Sequence of chain 1.B:
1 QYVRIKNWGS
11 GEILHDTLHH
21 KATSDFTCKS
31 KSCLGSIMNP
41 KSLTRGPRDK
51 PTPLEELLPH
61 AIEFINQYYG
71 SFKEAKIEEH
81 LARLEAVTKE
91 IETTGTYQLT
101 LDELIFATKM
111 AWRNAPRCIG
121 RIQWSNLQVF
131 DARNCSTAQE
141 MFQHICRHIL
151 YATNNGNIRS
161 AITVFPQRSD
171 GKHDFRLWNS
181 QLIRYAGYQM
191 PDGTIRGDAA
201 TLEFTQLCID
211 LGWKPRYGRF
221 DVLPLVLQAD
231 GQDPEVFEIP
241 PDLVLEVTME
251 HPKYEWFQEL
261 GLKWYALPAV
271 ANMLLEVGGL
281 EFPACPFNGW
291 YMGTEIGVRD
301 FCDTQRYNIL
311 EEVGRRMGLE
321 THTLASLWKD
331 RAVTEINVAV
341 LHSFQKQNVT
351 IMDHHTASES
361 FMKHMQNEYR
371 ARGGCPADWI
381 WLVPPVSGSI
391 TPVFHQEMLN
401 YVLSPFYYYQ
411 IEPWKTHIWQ

Binding-site contacts:
Ligand atom CB contacts residue TYR291 of chain 1.B at 4.2 Å (hydrophobic).
Ligand atom O contacts residue ASP300 of chain 1.B at 2.7 Å (salt-bridge).
Ligand atom CB contacts residue GLN181 of chain 1.B at 4.0 Å.
Ligand atom C contacts residue GLN181 of chain 1.B at 4.0 Å.
Ligand atom CG contacts residue GLU295 of chain 1.B at 3.6 Å.
Ligand atom CZ contacts residue GLU295 of chain 1.B at 3.5 Å.
Ligand atom CZ contacts residue HEM1 of chain 1.K at 3.8 Å.
Ligand atom C contacts residue TYR291 of chain 1.B at 3.3 Å (hydrophobic).
Ligand atom O contacts residue TYR291 of chain 1.B at 3.1 Å.
Ligand atom CA contacts residue GLN181 of chain 1.B at 3.9 Å.
Ligand atom NE contacts residue GLU295 of chain 1.B at 2.9 Å (salt-bridge).
Ligand atom CD contacts residue VAL270 of chain 1.B at 3.9 Å (hydrophobic).
Ligand atom NH2 contacts residue TYR291 of chain 1.B at 4.1 Å.
Ligand atom OH1 contacts residue HEM1 of chain 1.K at 3.1 Å (h-bond).
Ligand atom CZ contacts residue PRO268 of chain 1.B at 3.7 Å (hydrophobic).
Ligand atom OXT contacts residue TYR265 of chain 1.B at 3.5 Å (h-bond).
Ligand atom NH2 contacts residue TRP290 of chain 1.B at 2.9 Å (h-bond).
Ligand atom CA contacts residue HEM1 of chain 1.K at 4.2 Å.
Ligand atom OXT contacts residue ASP300 of chain 1.B at 3.8 Å.
Ligand atom O contacts residue GLU295 of chain 1.B at 3.5 Å.
Ligand atom OH1 contacts residue PRO268 of chain 1.B at 4.2 Å.
Ligand atom CB contacts residue GLU295 of chain 1.B at 3.5 Å.
Ligand atom CB contacts residue PRO268 of chain 1.B at 4.1 Å (hydrophobic).
Ligand atom OXT contacts residue TYR291 of chain 1.B at 2.8 Å (h-bond).
Ligand atom OXT contacts residue GLN181 of chain 1.B at 3.2 Å (h-bond).
Ligand atom NH2 contacts residue HEM1 of chain 1.K at 3.3 Å.
Ligand atom CA contacts residue GLU295 of chain 1.B at 3.6 Å.
Ligand atom N contacts residue GLU295 of chain 1.B at 2.8 Å (salt-bridge).
Ligand atom CD contacts residue GLU295 of chain 1.B at 3.8 Å.
Ligand atom OH1 contacts residue TRP290 of chain 1.B at 3.8 Å.
Ligand atom OH1 contacts residue GLY289 of chain 1.B at 3.3 Å (h-bond).
Ligand atom NH1 contacts residue HEM1 of chain 1.K at 3.6 Å (h-bond).
Ligand atom N contacts residue HEM1 of chain 1.K at 3.3 Å (h-bond).
Ligand atom NH2 contacts residue GLU295 of chain 1.B at 2.8 Å (salt-bridge).
Ligand atom NE contacts residue PRO268 of chain 1.B at 3.5 Å.
Ligand atom CD contacts residue PRO268 of chain 1.B at 4.0 Å (hydrophobic).
Ligand atom CZ contacts residue TRP290 of chain 1.B at 4.0 Å (hydrophobic).
Ligand atom CG contacts residue HEM1 of chain 1.K at 3.8 Å.
Ligand atom NH2 contacts residue PRO268 of chain 1.B at 4.0 Å.
Ligand atom C contacts residue ASP300 of chain 1.B at 3.6 Å.

This small molecule binds to this protein.
Small molecule (SMILES): N=C(NO)NCCC[C@H](N)C(=O)O